Binding-site contacts:
Ligand atom C6 contacts residue GLU445 of chain 1.A at 3.6 Å.
Ligand atom O3 contacts residue GLN34 of chain 1.A at 2.7 Å (h-bond).
Ligand atom O2 contacts residue ASN250 of chain 1.A at 3.3 Å (h-bond).
Ligand atom O2 contacts residue LEU188 of chain 1.A at 3.6 Å.
Ligand atom C1 contacts residue GLU181 of chain 1.A at 3.4 Å.
Ligand atom C6 contacts residue LEU187 of chain 1.A at 3.7 Å (hydrophobic).
Ligand atom O4 contacts residue ILE184 of chain 1.A at 3.4 Å.
Ligand atom C3 contacts residue GLU181 of chain 1.A at 3.5 Å.
Ligand atom O5 contacts residue TRP363 of chain 1.A at 3.7 Å.
Ligand atom O2 contacts residue ASN180 of chain 1.A at 3.0 Å (h-bond).
Ligand atom O2 contacts residue ASN318 of chain 1.A at 3.5 Å (h-bond).
Ligand atom C4 contacts residue GLU445 of chain 1.A at 3.7 Å.
Ligand atom O2 contacts residue HIS135 of chain 1.A at 3.5 Å (h-bond).
Ligand atom C5 contacts residue TYR320 of chain 1.A at 3.3 Å (hydrophobic).
Ligand atom O3 contacts residue HIS135 of chain 1.A at 2.9 Å (h-bond).
Ligand atom O5 contacts residue TYR320 of chain 1.A at 2.6 Å (h-bond).
Ligand atom C6 contacts residue PHE454 of chain 1.A at 3.5 Å (hydrophobic).
Ligand atom C1 contacts residue TYR320 of chain 1.A at 3.7 Å (hydrophobic).
Ligand atom C5 contacts residue GLN192 of chain 1.A at 3.7 Å.
Ligand atom O6 contacts residue TRP363 of chain 1.A at 3.5 Å.
Ligand atom C6 contacts residue GLN192 of chain 1.A at 3.4 Å.
Ligand atom O3 contacts residue GLU181 of chain 1.A at 2.4 Å (salt-bridge).
Ligand atom O4 contacts residue GLU445 of chain 1.A at 2.6 Å (salt-bridge).
Ligand atom C2 contacts residue GLU181 of chain 1.A at 3.1 Å.
Ligand atom C4 contacts residue TRP438 of chain 1.A at 3.8 Å (hydrophobic).
Ligand atom C6 contacts residue TYR136 of chain 1.A at 3.6 Å (hydrophobic).
Ligand atom C3 contacts residue GLN34 of chain 1.A at 3.8 Å.
Ligand atom O4 contacts residue TRP438 of chain 1.A at 3.0 Å.
Ligand atom O2 contacts residue GLU181 of chain 1.A at 2.7 Å (salt-bridge).
Ligand atom C6 contacts residue TYR320 of chain 1.A at 3.7 Å (hydrophobic).
Ligand atom O6 contacts residue ASN250 of chain 1.A at 3.7 Å.
Ligand atom O6 contacts residue LEU187 of chain 1.A at 3.7 Å.
Ligand atom C5 contacts residue TRP438 of chain 1.A at 3.5 Å (hydrophobic).
Ligand atom O4 contacts residue GLN34 of chain 1.A at 3.0 Å (h-bond).
Ligand atom O6 contacts residue GLN192 of chain 1.A at 2.7 Å (h-bond).
Ligand atom O3 contacts residue TYR320 of chain 1.A at 3.2 Å.
Ligand atom O3 contacts residue TRP446 of chain 1.A at 2.9 Å (h-bond).
Ligand atom C6 contacts residue ASN250 of chain 1.A at 3.7 Å.
Ligand atom C4 contacts residue GLU181 of chain 1.A at 3.5 Å.
Ligand atom O6 contacts residue GLU445 of chain 1.A at 2.7 Å (salt-bridge).

Sequence of chain 1.A:
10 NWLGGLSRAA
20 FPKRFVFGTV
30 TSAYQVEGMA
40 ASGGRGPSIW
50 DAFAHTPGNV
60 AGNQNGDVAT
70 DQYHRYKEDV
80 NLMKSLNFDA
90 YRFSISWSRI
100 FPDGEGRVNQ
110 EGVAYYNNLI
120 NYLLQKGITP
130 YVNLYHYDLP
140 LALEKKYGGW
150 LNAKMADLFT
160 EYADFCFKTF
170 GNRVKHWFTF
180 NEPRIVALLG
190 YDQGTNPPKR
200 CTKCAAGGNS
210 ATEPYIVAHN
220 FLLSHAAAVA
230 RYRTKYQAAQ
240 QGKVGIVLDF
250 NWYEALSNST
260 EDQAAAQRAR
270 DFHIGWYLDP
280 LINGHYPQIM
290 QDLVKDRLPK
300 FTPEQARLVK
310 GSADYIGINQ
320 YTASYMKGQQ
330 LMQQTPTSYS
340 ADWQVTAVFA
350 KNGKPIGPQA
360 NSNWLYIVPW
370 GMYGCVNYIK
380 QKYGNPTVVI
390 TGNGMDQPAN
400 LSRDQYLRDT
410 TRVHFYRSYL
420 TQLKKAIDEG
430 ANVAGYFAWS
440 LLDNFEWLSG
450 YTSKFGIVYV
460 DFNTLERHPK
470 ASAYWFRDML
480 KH

The small molecule below binds the protein below.
Small molecule (SMILES): OC[C@H]1O[C@@H](O[C@H]2[C@H](O)[C@@H](O)[C@H](O[C@H]3[C@H](O)[C@@H](O)[C@H](O[C@H]4[C@H](O)[C@@H](O)[C@H](O)O[C@@H]4CO)O[C@@H]3CO)O[C@@H]2CO)[C@H](O)[C@@H](O)[C@@H]1O